This protein binds this small molecule.
Small molecule (SMILES): CC(=O)N[C@@H]1[C@@H](O)[C@H](O)[C@@H](CO)O[C@H]1O

Sequence of chain 1.H:
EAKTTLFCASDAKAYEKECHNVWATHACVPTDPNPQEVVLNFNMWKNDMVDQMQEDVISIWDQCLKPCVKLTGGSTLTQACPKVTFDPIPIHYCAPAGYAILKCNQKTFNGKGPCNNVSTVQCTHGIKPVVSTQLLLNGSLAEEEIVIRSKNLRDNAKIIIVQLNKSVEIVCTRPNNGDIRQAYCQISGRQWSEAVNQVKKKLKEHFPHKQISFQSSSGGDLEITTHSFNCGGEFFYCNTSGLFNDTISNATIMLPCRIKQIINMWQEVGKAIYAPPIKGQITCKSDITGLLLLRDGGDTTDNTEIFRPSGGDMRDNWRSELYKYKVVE

Binding-site contacts:
Ligand atom O6 contacts residue GLN212 of chain 1.H at 4.0 Å.
Ligand atom C1 contacts residue GLU152 of chain 1.H at 4.3 Å.
Ligand atom C8 contacts residue ASN173 of chain 1.H at 4.5 Å.
Ligand atom C6 contacts residue ILE154 of chain 1.H at 4.3 Å (hydrophobic).
Ligand atom C5 contacts residue GLU153 of chain 1.H at 4.0 Å.
Ligand atom O6 contacts residue ILE154 of chain 1.H at 3.0 Å (h-bond).
Ligand atom O5 contacts residue GLU152 of chain 1.H at 4.5 Å.
Ligand atom C2 contacts residue ASN173 of chain 1.H at 2.5 Å.
Ligand atom O7 contacts residue ASN173 of chain 1.H at 3.0 Å (h-bond).
Ligand atom O5 contacts residue ASN173 of chain 1.H at 2.4 Å (h-bond).
Ligand atom O7 contacts residue GLU152 of chain 1.H at 3.9 Å.
Ligand atom O6 contacts residue LYS216 of chain 1.H at 3.6 Å.
Ligand atom C7 contacts residue ASN173 of chain 1.H at 3.2 Å.
Ligand atom C3 contacts residue ASN173 of chain 1.H at 3.8 Å.
Ligand atom C6 contacts residue LYS216 of chain 1.H at 4.3 Å.
Ligand atom O6 contacts residue GLU153 of chain 1.H at 2.8 Å.
Ligand atom C4 contacts residue GLU153 of chain 1.H at 4.2 Å.
Ligand atom C4 contacts residue ASN173 of chain 1.H at 4.3 Å.
Ligand atom C6 contacts residue GLU153 of chain 1.H at 3.3 Å.
Ligand atom C1 contacts residue ASN173 of chain 1.H at 1.5 Å.
Ligand atom C5 contacts residue ASN173 of chain 1.H at 3.7 Å.
Ligand atom O5 contacts residue GLU153 of chain 1.H at 3.5 Å.
Ligand atom N2 contacts residue ASN173 of chain 1.H at 3.0 Å (h-bond).
Ligand atom C5 contacts residue GLN212 of chain 1.H at 4.4 Å.
Ligand atom O5 contacts residue ILE154 of chain 1.H at 3.9 Å.
Ligand atom C6 contacts residue GLN212 of chain 1.H at 4.0 Å.